Sequence of chain 2.A:
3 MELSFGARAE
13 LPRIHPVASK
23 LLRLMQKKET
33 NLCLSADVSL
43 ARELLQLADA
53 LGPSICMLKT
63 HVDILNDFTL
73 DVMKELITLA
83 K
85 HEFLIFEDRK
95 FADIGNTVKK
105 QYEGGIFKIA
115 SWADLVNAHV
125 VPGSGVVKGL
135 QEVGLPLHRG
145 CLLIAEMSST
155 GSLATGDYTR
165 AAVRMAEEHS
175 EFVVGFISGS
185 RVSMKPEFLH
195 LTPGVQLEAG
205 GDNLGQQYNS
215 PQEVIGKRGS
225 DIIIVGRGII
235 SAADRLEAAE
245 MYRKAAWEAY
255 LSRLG

This small molecule binds to this protein.
Small molecule (SMILES): O=C(O)[C@@H]1CCCN1

Binding-site contacts:
Ligand atom CG contacts residue GLU202 of chain 2.A at 4.3 Å.
Ligand atom N contacts residue SER214 of chain 2.A at 4.3 Å.
Ligand atom CD contacts residue ALA203 of chain 2.A at 4.0 Å (hydrophobic).
Ligand atom CG contacts residue LEU201 of chain 2.A at 3.3 Å (hydrophobic).
Ligand atom CG contacts residue ALA203 of chain 2.A at 4.2 Å (hydrophobic).
Ligand atom O contacts residue ALA203 of chain 2.A at 4.1 Å.
Ligand atom CD contacts residue SER214 of chain 2.A at 4.1 Å.
Ligand atom CD contacts residue LEU201 of chain 2.A at 3.1 Å (hydrophobic).
Ligand atom N contacts residue LEU201 of chain 2.A at 4.5 Å.
Ligand atom CD contacts residue GLU202 of chain 2.A at 4.2 Å.